Binding-site contacts:
Ligand atom O03 contacts residue TYR91 of chain 1.A at 2.5 Å (h-bond).
Ligand atom C28 contacts residue MET28 of chain 1.A at 3.7 Å (hydrophobic).
Ligand atom C18 contacts residue ALA49 of chain 1.A at 3.5 Å (hydrophobic).
Ligand atom C23 contacts residue TRP182 of chain 1.A at 3.6 Å (hydrophobic).
Ligand atom C17 contacts residue PHE75 of chain 1.A at 3.7 Å (hydrophobic).
Ligand atom C22 contacts residue MET28 of chain 1.A at 3.7 Å (hydrophobic).
Ligand atom O01 contacts residue TYR193 of chain 1.A at 3.4 Å (h-bond).
Ligand atom C27 contacts residue TRP95 of chain 1.A at 3.3 Å (hydrophobic).
Ligand atom C27 contacts residue MET28 of chain 1.A at 3.5 Å (hydrophobic).
Ligand atom C20 contacts residue TYR141 of chain 1.A at 3.3 Å (hydrophobic).
Ligand atom C10 contacts residue TRP117 of chain 1.A at 3.7 Å (hydrophobic).
Ligand atom C07 contacts residue HIS178 of chain 1.A at 3.5 Å.
Ligand atom C01 contacts residue TYR193 of chain 1.A at 3.3 Å (hydrophobic).
Ligand atom C28 contacts residue TYR91 of chain 1.A at 2.9 Å (hydrophobic).
Ligand atom C26 contacts residue HIS25 of chain 1.A at 3.4 Å.
Ligand atom C19 contacts residue ALA49 of chain 1.A at 3.6 Å (hydrophobic).
Ligand atom C26 contacts residue TRP182 of chain 1.A at 3.7 Å (hydrophobic).
Ligand atom C07 contacts residue GLY118 of chain 1.A at 3.5 Å.
Ligand atom C25 contacts residue TRP182 of chain 1.A at 3.5 Å (hydrophobic).
Ligand atom C26 contacts residue TRP95 of chain 1.A at 3.4 Å (hydrophobic).
Ligand atom O02 contacts residue GLY118 of chain 1.A at 3.5 Å.
Ligand atom C27 contacts residue TYR91 of chain 1.A at 3.1 Å (hydrophobic).
Ligand atom O01 contacts residue ILE114 of chain 1.A at 3.5 Å.
Ligand atom O02 contacts residue MET174 of chain 1.A at 3.5 Å.
Ligand atom C03 contacts residue LEU121 of chain 1.A at 3.6 Å (hydrophobic).
Ligand atom C08 contacts residue HIS178 of chain 1.A at 3.6 Å.
Ligand atom O03 contacts residue TRP95 of chain 1.A at 3.0 Å (h-bond).
Ligand atom C08 contacts residue ILE114 of chain 1.A at 3.4 Å (hydrophobic).
Ligand atom O01 contacts residue TRP182 of chain 1.A at 3.5 Å (h-bond).
Ligand atom C24 contacts residue MET28 of chain 1.A at 3.5 Å (hydrophobic).
Ligand atom C08 contacts residue GLY118 of chain 1.A at 3.4 Å.
Ligand atom O03 contacts residue HIS25 of chain 1.A at 2.8 Å (h-bond).
Ligand atom C06 contacts residue HIS178 of chain 1.A at 3.5 Å.
Ligand atom C16 contacts residue LEU32 of chain 1.A at 3.7 Å (hydrophobic).
Ligand atom O01 contacts residue HIS178 of chain 1.A at 2.8 Å.
Ligand atom C27 contacts residue HIS25 of chain 1.A at 3.5 Å.
Ligand atom C26 contacts residue MET28 of chain 1.A at 3.6 Å (hydrophobic).
Ligand atom C21 contacts residue MET28 of chain 1.A at 3.4 Å (hydrophobic).
Ligand atom C11 contacts residue TRP117 of chain 1.A at 3.5 Å (hydrophobic).
Ligand atom C02 contacts residue TYR193 of chain 1.A at 3.6 Å (hydrophobic).

Sequence of chain 1.A:
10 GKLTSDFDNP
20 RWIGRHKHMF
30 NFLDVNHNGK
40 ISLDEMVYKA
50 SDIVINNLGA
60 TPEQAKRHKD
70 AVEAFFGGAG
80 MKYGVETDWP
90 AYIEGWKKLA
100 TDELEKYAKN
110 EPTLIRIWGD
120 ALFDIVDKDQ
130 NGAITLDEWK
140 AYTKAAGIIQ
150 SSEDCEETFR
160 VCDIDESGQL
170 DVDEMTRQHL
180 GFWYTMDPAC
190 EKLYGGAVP

The small molecule below binds the protein below.
Small molecule (SMILES): O=C1c2cc(-c3ccc(O)cc3)cc(Cc3ccccc3)c2C[C@@H]1Cc1ccc(O)cc1